Binding-site contacts:
Ligand atom C2 contacts residue ASP208 of chain 1.B at 3.6 Å.
Ligand atom N2 contacts residue ASN213 of chain 1.B at 3.1 Å (h-bond).
Ligand atom C8 contacts residue ALA210 of chain 1.B at 3.5 Å (hydrophobic).
Ligand atom C8 contacts residue ASN213 of chain 1.B at 3.5 Å.
Ligand atom O7 contacts residue ALA210 of chain 1.B at 3.2 Å (h-bond).
Ligand atom C1 contacts residue ASP208 of chain 1.B at 4.3 Å.
Ligand atom C1 contacts residue TYR209 of chain 1.B at 4.4 Å (hydrophobic).
Ligand atom C7 contacts residue TYR209 of chain 1.B at 4.0 Å (hydrophobic).
Ligand atom N2 contacts residue ASP208 of chain 1.B at 3.0 Å (salt-bridge).
Ligand atom C7 contacts residue ASP208 of chain 1.B at 3.9 Å.
Ligand atom C8 contacts residue PRO189 of chain 1.B at 3.8 Å (hydrophobic).
Ligand atom C2 contacts residue ASN213 of chain 1.B at 2.4 Å.
Ligand atom C1 contacts residue ASN213 of chain 1.B at 1.4 Å.
Ligand atom C5 contacts residue PRO189 of chain 1.B at 3.8 Å (hydrophobic).
Ligand atom O3 contacts residue ASP208 of chain 1.B at 3.7 Å.
Ligand atom C6 contacts residue PRO187 of chain 1.B at 3.7 Å (hydrophobic).
Ligand atom C6 contacts residue SER188 of chain 1.B at 4.3 Å.
Ligand atom O7 contacts residue ASP208 of chain 1.B at 4.0 Å.
Ligand atom N2 contacts residue TYR209 of chain 1.B at 4.1 Å.
Ligand atom O5 contacts residue ASN213 of chain 1.B at 2.1 Å (h-bond).
Ligand atom O5 contacts residue PRO189 of chain 1.B at 4.0 Å.
Ligand atom C1 contacts residue PRO189 of chain 1.B at 4.3 Å (hydrophobic).
Ligand atom C6 contacts residue ASN213 of chain 1.B at 4.4 Å.
Ligand atom O7 contacts residue PRO189 of chain 1.B at 4.2 Å.
Ligand atom C8 contacts residue LEU176 of chain 1.B at 4.4 Å (hydrophobic).
Ligand atom C3 contacts residue ASN213 of chain 1.B at 3.7 Å.
Ligand atom C5 contacts residue ASN213 of chain 1.B at 3.5 Å.
Ligand atom C3 contacts residue ASP208 of chain 1.B at 3.3 Å.
Ligand atom O6 contacts residue PRO187 of chain 1.B at 3.9 Å.
Ligand atom C7 contacts residue PRO189 of chain 1.B at 4.5 Å (hydrophobic).
Ligand atom C7 contacts residue ALA210 of chain 1.B at 3.4 Å (hydrophobic).
Ligand atom C6 contacts residue PRO189 of chain 1.B at 4.1 Å (hydrophobic).
Ligand atom C4 contacts residue ASN213 of chain 1.B at 4.0 Å.
Ligand atom N2 contacts residue ALA210 of chain 1.B at 4.0 Å.
Ligand atom O7 contacts residue TYR209 of chain 1.B at 3.9 Å.
Ligand atom C7 contacts residue ASN213 of chain 1.B at 3.7 Å.

Sequence of chain 1.B:
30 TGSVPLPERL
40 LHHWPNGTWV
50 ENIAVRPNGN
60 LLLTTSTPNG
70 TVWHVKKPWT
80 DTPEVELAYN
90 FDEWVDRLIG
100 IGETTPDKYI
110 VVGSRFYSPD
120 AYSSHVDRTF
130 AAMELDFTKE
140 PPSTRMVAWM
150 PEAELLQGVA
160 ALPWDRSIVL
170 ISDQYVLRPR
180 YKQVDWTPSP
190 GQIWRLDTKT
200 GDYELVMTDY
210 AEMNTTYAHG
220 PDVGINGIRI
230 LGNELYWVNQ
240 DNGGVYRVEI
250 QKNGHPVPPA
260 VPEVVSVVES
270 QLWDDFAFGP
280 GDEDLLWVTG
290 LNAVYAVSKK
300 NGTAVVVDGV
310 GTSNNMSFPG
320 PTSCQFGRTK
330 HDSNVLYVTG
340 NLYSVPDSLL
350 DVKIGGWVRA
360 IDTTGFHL

This small molecule binds to this protein.
Small molecule (SMILES): CC(=O)N[C@H]1[C@H](O[C@H]2[C@H](O)[C@@H](NC(C)=O)CO[C@@H]2CO)O[C@H](CO)[C@@H](O)[C@@H]1O